Sequence of chain 2.A:
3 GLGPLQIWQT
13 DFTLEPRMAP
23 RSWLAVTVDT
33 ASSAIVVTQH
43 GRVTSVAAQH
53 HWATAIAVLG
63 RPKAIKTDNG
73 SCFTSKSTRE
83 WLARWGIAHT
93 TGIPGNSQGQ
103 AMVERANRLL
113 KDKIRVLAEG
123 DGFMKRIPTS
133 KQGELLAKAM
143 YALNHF

Sequence of chain 1.A:
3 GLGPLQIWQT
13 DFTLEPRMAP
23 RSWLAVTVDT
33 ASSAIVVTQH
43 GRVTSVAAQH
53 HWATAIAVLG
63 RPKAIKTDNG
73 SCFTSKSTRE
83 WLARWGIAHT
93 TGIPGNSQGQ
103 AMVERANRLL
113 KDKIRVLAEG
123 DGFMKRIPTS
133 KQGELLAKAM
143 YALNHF

This small molecule binds to this protein.
Small molecule (SMILES): CC(=O)Nc1cc(S(=O)(=O)O)cc2cc(S(=O)(=O)O)cc(O)c12

Binding-site contacts:
Ligand atom C3 contacts residue ILE95 of chain 2.A at 3.5 Å (hydrophobic).
Ligand atom O13 contacts residue GLN100 of chain 2.A at 3.0 Å (h-bond).
Ligand atom O14 contacts residue ILE95 of chain 2.A at 2.8 Å (h-bond).
Ligand atom C8 contacts residue Y31 of chain 2.C at 3.8 Å.
Ligand atom O17 contacts residue Y31 of chain 2.C at 3.7 Å.
Ligand atom O14 contacts residue GLY94 of chain 2.A at 3.5 Å.
Ligand atom C6 contacts residue Y31 of chain 2.C at 3.8 Å.
Ligand atom C1 contacts residue LYS68 of chain 2.A at 3.1 Å.
Ligand atom C8 contacts residue GLN11 of chain 1.A at 3.7 Å.
Ligand atom S11 contacts residue GLY101 of chain 2.A at 3.6 Å (h-bond).
Ligand atom O12 contacts residue GLY101 of chain 2.A at 2.4 Å (h-bond).
Ligand atom O14 contacts residue GLN100 of chain 2.A at 2.9 Å (h-bond).
Ligand atom C2 contacts residue LYS68 of chain 2.A at 2.5 Å.
Ligand atom C4 contacts residue Y31 of chain 2.C at 3.6 Å.
Ligand atom C16 contacts residue Y31 of chain 2.C at 3.3 Å.
Ligand atom O22 contacts residue GLN11 of chain 1.A at 2.8 Å (h-bond).
Ligand atom C4 contacts residue ILE95 of chain 2.A at 3.4 Å (hydrophobic).
Ligand atom O14 contacts residue GLY101 of chain 2.A at 3.7 Å.
Ligand atom O22 contacts residue ALA103 of chain 1.A at 3.3 Å (h-bond).
Ligand atom O22 contacts residue MET104 of chain 1.A at 3.0 Å (h-bond).
Ligand atom C7 contacts residue Y31 of chain 2.C at 3.5 Å.
Ligand atom S11 contacts residue GLN100 of chain 2.A at 3.1 Å (h-bond).
Ligand atom O17 contacts residue GLN11 of chain 1.A at 3.0 Å (h-bond).
Ligand atom C3 contacts residue LYS68 of chain 2.A at 3.6 Å.
Ligand atom O21 contacts residue Y31 of chain 2.C at 3.6 Å.
Ligand atom O14 contacts residue SER99 of chain 2.A at 3.5 Å.
Ligand atom O17 contacts residue LYS68 of chain 1.A at 3.6 Å (salt-bridge).
Ligand atom O20 contacts residue ALA103 of chain 1.A at 3.6 Å.
Ligand atom C18 contacts residue Y31 of chain 2.C at 3.4 Å.
Ligand atom O23 contacts residue LYS68 of chain 2.A at 3.0 Å (salt-bridge).
Ligand atom C2 contacts residue ILE95 of chain 2.A at 3.7 Å (hydrophobic).
Ligand atom O20 contacts residue MET104 of chain 1.A at 3.6 Å.
Ligand atom O23 contacts residue Y31 of chain 2.C at 3.3 Å.
Ligand atom N15 contacts residue Y31 of chain 2.C at 3.0 Å (h-bond).
Ligand atom S11 contacts residue ILE95 of chain 2.A at 3.7 Å.
Ligand atom O12 contacts residue GLN102 of chain 2.A at 3.7 Å.
Ligand atom O13 contacts residue SER99 of chain 2.A at 3.0 Å.
Ligand atom C5 contacts residue ILE95 of chain 2.A at 3.7 Å (hydrophobic).
Ligand atom O12 contacts residue GLN100 of chain 2.A at 2.9 Å (h-bond).
Ligand atom O12 contacts residue LYS68 of chain 2.A at 3.7 Å.